Sequence of chain 1.A:
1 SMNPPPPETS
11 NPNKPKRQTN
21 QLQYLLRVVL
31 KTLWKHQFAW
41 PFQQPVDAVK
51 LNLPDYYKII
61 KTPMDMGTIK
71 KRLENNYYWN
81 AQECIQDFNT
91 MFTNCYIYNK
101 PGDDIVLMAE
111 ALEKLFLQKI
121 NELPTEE

The protein below binds the small molecule below.
Small molecule (SMILES): CN1CCC(c2ccc(Nc3ncc(C(F)(F)F)c(Nc4ccc(Cl)c(NS(=O)(=O)C(C)(C)C)c4)n3)cc2F)CC1

Binding-site contacts:
Ligand atom C38 contacts residue LEU51 of chain 1.A at 3.9 Å (hydrophobic).
Ligand atom O40 contacts residue ILE105 of chain 1.A at 3.5 Å.
Ligand atom N10 contacts residue VAL46 of chain 1.A at 3.9 Å.
Ligand atom C32 contacts residue PHE42 of chain 1.A at 3.8 Å (hydrophobic).
Ligand atom C15 contacts residue LEU53 of chain 1.A at 3.7 Å (hydrophobic).
Ligand atom N14 contacts residue ASN99 of chain 1.A at 2.9 Å (h-bond).
Ligand atom C38 contacts residue TRP40 of chain 1.A at 3.9 Å (hydrophobic).
Ligand atom C04 contacts residue ASP104 of chain 1.A at 3.5 Å.
Ligand atom C09 contacts residue PRO41 of chain 1.A at 3.7 Å (hydrophobic).
Ligand atom F33 contacts residue ILE105 of chain 1.A at 3.5 Å.
Ligand atom F34 contacts residue PHE42 of chain 1.A at 3.3 Å.
Ligand atom N14 contacts residue TYR98 of chain 1.A at 3.9 Å.
Ligand atom C25 contacts residue LEU53 of chain 1.A at 3.9 Å (hydrophobic).
Ligand atom F35 contacts residue PRO41 of chain 1.A at 3.2 Å.
Ligand atom F35 contacts residue VAL46 of chain 1.A at 2.8 Å.
Ligand atom C30 contacts residue TYR56 of chain 1.A at 3.6 Å (hydrophobic).
Ligand atom C01 contacts residue PRO41 of chain 1.A at 3.8 Å (hydrophobic).
Ligand atom C37 contacts residue TRP40 of chain 1.A at 3.8 Å (hydrophobic).
Ligand atom C30 contacts residue ILE105 of chain 1.A at 3.9 Å (hydrophobic).
Ligand atom C11 contacts residue ILE105 of chain 1.A at 3.8 Å (hydrophobic).
Ligand atom C15 contacts residue ASN99 of chain 1.A at 3.6 Å.
Ligand atom C09 contacts residue LEU51 of chain 1.A at 3.9 Å (hydrophobic).
Ligand atom C26 contacts residue LEU53 of chain 1.A at 3.8 Å (hydrophobic).
Ligand atom CL39 contacts residue TRP40 of chain 1.A at 3.8 Å.
Ligand atom C01 contacts residue TRP40 of chain 1.A at 3.6 Å (hydrophobic).
Ligand atom C36 contacts residue LEU51 of chain 1.A at 3.8 Å (hydrophobic).
Ligand atom C01 contacts residue MET108 of chain 1.A at 3.7 Å (hydrophobic).
Ligand atom C16 contacts residue ASN99 of chain 1.A at 3.3 Å.
Ligand atom C31 contacts residue ILE105 of chain 1.A at 3.9 Å (hydrophobic).
Ligand atom C13 contacts residue ASN99 of chain 1.A at 3.7 Å.
Ligand atom F33 contacts residue PRO41 of chain 1.A at 3.2 Å.
Ligand atom N10 contacts residue PRO41 of chain 1.A at 3.7 Å.
Ligand atom C30 contacts residue ASN99 of chain 1.A at 3.6 Å.
Ligand atom F27 contacts residue LEU51 of chain 1.A at 3.7 Å.
Ligand atom C36 contacts residue PRO41 of chain 1.A at 3.8 Å (hydrophobic).
Ligand atom F33 contacts residue PHE42 of chain 1.A at 3.1 Å.
Ligand atom N29 contacts residue ASN99 of chain 1.A at 3.0 Å (h-bond).
Ligand atom C28 contacts residue LEU53 of chain 1.A at 3.5 Å (hydrophobic).
Ligand atom C32 contacts residue PRO41 of chain 1.A at 3.9 Å (hydrophobic).
Ligand atom C32 contacts residue VAL46 of chain 1.A at 3.9 Å (hydrophobic).